The protein below binds the small molecule below.
Small molecule (SMILES): CC(=O)N[C@@H]1[C@@H](O)[C@H](O[C@@H]2O[C@H](CO)[C@@H](O)[C@H](O[C@H]3O[C@H](CO)[C@@H](O)[C@H](O)[C@@H]3O[C@@H]3O[C@H](CO)[C@@H](O)[C@H](O)[C@H]3NC(C)=O)[C@@H]2O)[C@@H](CO)O[C@H]1O

Sequence of chain 1.D:
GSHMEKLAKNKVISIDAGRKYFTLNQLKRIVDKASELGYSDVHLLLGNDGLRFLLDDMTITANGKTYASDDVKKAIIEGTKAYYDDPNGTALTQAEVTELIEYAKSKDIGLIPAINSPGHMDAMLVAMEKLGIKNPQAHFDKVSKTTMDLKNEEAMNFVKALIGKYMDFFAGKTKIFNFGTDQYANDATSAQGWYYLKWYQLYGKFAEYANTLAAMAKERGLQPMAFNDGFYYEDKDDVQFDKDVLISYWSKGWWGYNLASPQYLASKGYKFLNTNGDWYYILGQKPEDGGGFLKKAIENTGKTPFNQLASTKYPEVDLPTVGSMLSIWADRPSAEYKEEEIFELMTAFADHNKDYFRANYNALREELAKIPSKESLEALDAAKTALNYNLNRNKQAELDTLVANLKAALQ

Binding-site contacts:
Ligand atom O6 contacts residue ALA208 of chain 1.D at 3.7 Å.
Ligand atom C2 contacts residue TRP271 of chain 1.D at 3.8 Å (hydrophobic).
Ligand atom O5 contacts residue GLN200 of chain 1.D at 2.8 Å (h-bond).
Ligand atom C3 contacts residue ASP348 of chain 1.D at 3.8 Å.
Ligand atom O3 contacts residue HIS137 of chain 1.D at 3.3 Å.
Ligand atom O4 contacts residue ARG36 of chain 1.D at 2.7 Å (salt-bridge).
Ligand atom O6 contacts residue ALA208 of chain 1.D at 3.8 Å.
Ligand atom O3 contacts residue TRP271 of chain 1.D at 3.6 Å.
Ligand atom C6 contacts residue GLN200 of chain 1.D at 3.8 Å.
Ligand atom C2 contacts residue GLN200 of chain 1.D at 3.6 Å.
Ligand atom C1 contacts residue TRP267 of chain 1.D at 3.7 Å (hydrophobic).
Ligand atom C5 contacts residue TRP271 of chain 1.D at 3.7 Å (hydrophobic).
Ligand atom C1 contacts residue GLN200 of chain 1.D at 3.8 Å.
Ligand atom C7 contacts residue TYR297 of chain 1.D at 3.5 Å (hydrophobic).
Ligand atom N2 contacts residue TYR297 of chain 1.D at 3.6 Å.
Ligand atom O4 contacts residue ASP348 of chain 1.D at 3.0 Å (salt-bridge).
Ligand atom O2 contacts residue GLN200 of chain 1.D at 2.9 Å (h-bond).
Ligand atom C2 contacts residue GLN200 of chain 1.D at 3.5 Å.
Ligand atom O4 contacts residue TRP346 of chain 1.D at 3.2 Å.
Ligand atom C8 contacts residue ASP199 of chain 1.D at 2.7 Å.
Ligand atom C6 contacts residue ILE299 of chain 1.D at 3.8 Å (hydrophobic).
Ligand atom C4 contacts residue ASP348 of chain 1.D at 3.8 Å.
Ligand atom C1 contacts residue GLN200 of chain 1.D at 3.5 Å.
Ligand atom O3 contacts residue ASP348 of chain 1.D at 2.9 Å (salt-bridge).
Ligand atom C4 contacts residue ARG36 of chain 1.D at 3.8 Å.
Ligand atom O7 contacts residue TRP267 of chain 1.D at 3.4 Å.
Ligand atom C6 contacts residue ASP348 of chain 1.D at 3.1 Å.
Ligand atom O5 contacts residue TYR297 of chain 1.D at 3.6 Å.
Ligand atom O3 contacts residue GLN200 of chain 1.D at 3.4 Å (h-bond).
Ligand atom C5 contacts residue GLN200 of chain 1.D at 3.5 Å.
Ligand atom O7 contacts residue TRP346 of chain 1.D at 3.8 Å.
Ligand atom O3 contacts residue ARG36 of chain 1.D at 3.6 Å (salt-bridge).
Ligand atom O5 contacts residue TRP271 of chain 1.D at 3.6 Å.
Ligand atom O6 contacts residue ILE299 of chain 1.D at 3.4 Å.
Ligand atom O7 contacts residue TYR297 of chain 1.D at 2.7 Å (h-bond).
Ligand atom C3 contacts residue TRP271 of chain 1.D at 3.8 Å (hydrophobic).
Ligand atom O6 contacts residue TRP271 of chain 1.D at 3.5 Å (h-bond).
Ligand atom O4 contacts residue TRP267 of chain 1.D at 3.8 Å.
Ligand atom C4 contacts residue GLN200 of chain 1.D at 3.7 Å.
Ligand atom C7 contacts residue TRP267 of chain 1.D at 3.8 Å (hydrophobic).